Sequence of chain 1.A:
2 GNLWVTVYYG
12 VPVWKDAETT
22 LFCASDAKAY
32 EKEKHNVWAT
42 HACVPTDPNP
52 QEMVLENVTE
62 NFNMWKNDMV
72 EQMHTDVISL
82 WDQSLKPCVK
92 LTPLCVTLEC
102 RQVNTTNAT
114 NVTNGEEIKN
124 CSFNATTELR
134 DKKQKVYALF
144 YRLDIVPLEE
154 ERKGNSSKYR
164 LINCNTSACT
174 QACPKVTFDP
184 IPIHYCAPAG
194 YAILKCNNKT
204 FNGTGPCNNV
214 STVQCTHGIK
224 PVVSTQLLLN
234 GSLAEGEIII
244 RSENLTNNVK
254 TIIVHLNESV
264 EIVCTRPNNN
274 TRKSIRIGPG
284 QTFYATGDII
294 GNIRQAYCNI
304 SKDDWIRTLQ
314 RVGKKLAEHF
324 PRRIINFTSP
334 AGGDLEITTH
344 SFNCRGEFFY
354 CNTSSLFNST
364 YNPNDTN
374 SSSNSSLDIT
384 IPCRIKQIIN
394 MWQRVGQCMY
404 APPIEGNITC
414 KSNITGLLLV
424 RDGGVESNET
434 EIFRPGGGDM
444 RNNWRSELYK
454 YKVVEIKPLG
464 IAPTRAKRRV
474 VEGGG

Binding-site contacts:
Ligand atom C8 contacts residue PHE126 of chain 1.A at 4.2 Å (hydrophobic).
Ligand atom C2 contacts residue ASN127 of chain 1.A at 2.5 Å.
Ligand atom C3 contacts residue ASN127 of chain 1.A at 3.8 Å.
Ligand atom O5 contacts residue ASN127 of chain 1.A at 2.4 Å (h-bond).
Ligand atom C7 contacts residue THR98 of chain 1.A at 4.3 Å.
Ligand atom C8 contacts residue SER125 of chain 1.A at 4.0 Å.
Ligand atom C1 contacts residue ASN127 of chain 1.A at 1.4 Å.
Ligand atom C7 contacts residue ASN127 of chain 1.A at 3.4 Å.
Ligand atom C5 contacts residue ASN127 of chain 1.A at 3.7 Å.
Ligand atom N2 contacts residue ASN127 of chain 1.A at 2.9 Å (h-bond).
Ligand atom C1 contacts residue LYS138 of chain 1.A at 4.5 Å.
Ligand atom O7 contacts residue ASN127 of chain 1.A at 3.6 Å (h-bond).
Ligand atom C8 contacts residue THR98 of chain 1.A at 3.3 Å.
Ligand atom C8 contacts residue ASN127 of chain 1.A at 4.5 Å.
Ligand atom C4 contacts residue ASN127 of chain 1.A at 4.2 Å.
Ligand atom O7 contacts residue THR98 of chain 1.A at 4.4 Å.
Ligand atom C8 contacts residue GLU100 of chain 1.A at 3.6 Å.

This small molecule binds to this protein.
Small molecule (SMILES): CC(=O)N[C@@H]1[C@@H](O)[C@H](O)[C@@H](CO)O[C@H]1O